Sequence of chain 60.L:
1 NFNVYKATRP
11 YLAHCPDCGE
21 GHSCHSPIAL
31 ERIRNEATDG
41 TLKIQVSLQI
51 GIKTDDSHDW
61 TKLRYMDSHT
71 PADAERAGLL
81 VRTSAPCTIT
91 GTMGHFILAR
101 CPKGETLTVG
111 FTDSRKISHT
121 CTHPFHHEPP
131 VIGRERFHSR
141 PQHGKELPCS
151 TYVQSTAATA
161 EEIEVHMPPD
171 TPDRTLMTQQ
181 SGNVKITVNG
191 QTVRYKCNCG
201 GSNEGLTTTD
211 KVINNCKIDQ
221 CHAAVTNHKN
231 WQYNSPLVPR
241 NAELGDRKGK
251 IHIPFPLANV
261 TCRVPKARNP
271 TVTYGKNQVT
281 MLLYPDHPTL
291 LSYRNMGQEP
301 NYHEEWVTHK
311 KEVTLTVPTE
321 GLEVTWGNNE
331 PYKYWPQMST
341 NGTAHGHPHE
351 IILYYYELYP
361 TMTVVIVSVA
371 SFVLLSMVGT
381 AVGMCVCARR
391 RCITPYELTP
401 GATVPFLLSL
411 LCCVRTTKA

A protein and the small-molecule ligand that binds it are described below.
Small molecule (SMILES): CC(=O)N[C@@H]1[C@@H](O)[C@H](O)[C@@H](CO)O[C@H]1O

Sequence of chain 60.K:
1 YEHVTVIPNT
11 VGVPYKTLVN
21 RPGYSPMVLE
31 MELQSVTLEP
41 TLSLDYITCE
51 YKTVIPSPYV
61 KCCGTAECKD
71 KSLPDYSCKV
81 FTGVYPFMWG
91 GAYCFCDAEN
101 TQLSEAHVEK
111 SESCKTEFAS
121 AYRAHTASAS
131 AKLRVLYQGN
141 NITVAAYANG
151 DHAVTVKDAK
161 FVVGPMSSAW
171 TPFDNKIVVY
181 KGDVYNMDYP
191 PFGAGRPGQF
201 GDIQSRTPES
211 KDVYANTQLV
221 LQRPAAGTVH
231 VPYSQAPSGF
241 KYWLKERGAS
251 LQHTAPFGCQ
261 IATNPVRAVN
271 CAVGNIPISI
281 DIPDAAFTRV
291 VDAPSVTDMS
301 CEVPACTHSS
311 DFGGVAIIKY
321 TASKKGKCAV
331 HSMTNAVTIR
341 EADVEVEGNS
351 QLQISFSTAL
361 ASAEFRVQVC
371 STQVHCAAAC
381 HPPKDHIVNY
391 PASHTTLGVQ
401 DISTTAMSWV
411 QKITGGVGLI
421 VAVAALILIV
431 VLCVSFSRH

Binding-site contacts:
Ligand atom C7 contacts residue ASN259 of chain 60.L at 3.1 Å.
Ligand atom C5 contacts residue ASN259 of chain 60.L at 3.7 Å.
Ligand atom C3 contacts residue ASN259 of chain 60.L at 3.8 Å.
Ligand atom C8 contacts residue LYS181 of chain 60.K at 4.3 Å.
Ligand atom C4 contacts residue ASN259 of chain 60.L at 4.2 Å.
Ligand atom O7 contacts residue THR116 of chain 60.K at 3.9 Å.
Ligand atom O7 contacts residue LYS181 of chain 60.K at 4.3 Å.
Ligand atom O5 contacts residue ASN259 of chain 60.L at 2.3 Å (h-bond).
Ligand atom C1 contacts residue ASN259 of chain 60.L at 1.4 Å.
Ligand atom O7 contacts residue ASN259 of chain 60.L at 2.9 Å (h-bond).
Ligand atom O6 contacts residue ASN259 of chain 60.L at 4.2 Å.
Ligand atom N2 contacts residue ASN259 of chain 60.L at 2.9 Å (h-bond).
Ligand atom C8 contacts residue ASN259 of chain 60.L at 4.4 Å.
Ligand atom C2 contacts residue ASN259 of chain 60.L at 2.4 Å.